A protein and the small-molecule ligand that binds it are described below.
Small molecule (SMILES): CC(C)C[C@H](NC(=O)[C@H](Cc1ccccc1)N=[N+]=[N-])C(=O)N[C@@H](C)C(=O)N[C@H](CCS(C)(=O)=O)Cc1ccc(CN)cc1

Sequence of chain 1.Z:
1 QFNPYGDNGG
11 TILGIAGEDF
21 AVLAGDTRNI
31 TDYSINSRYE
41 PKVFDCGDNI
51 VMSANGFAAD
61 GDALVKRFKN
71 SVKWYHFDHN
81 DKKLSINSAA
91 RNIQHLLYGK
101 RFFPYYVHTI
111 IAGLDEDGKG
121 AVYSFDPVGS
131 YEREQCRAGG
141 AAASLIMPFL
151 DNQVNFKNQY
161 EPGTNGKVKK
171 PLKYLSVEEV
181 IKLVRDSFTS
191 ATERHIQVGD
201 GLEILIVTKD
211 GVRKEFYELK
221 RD

Binding-site contacts:
Ligand atom C21 contacts residue VAL31 of chain 1.Y at 3.4 Å (hydrophobic).
Ligand atom C16 contacts residue THR1 of chain 1.Y at 2.8 Å.
Ligand atom C20 contacts residue VAL31 of chain 1.Y at 3.4 Å (hydrophobic).
Ligand atom C18 contacts residue LYS33 of chain 1.Y at 3.7 Å.
Ligand atom O31 contacts residue THR21 of chain 1.Y at 2.8 Å (h-bond).
Ligand atom N14 contacts residue GLY47 of chain 1.Y at 2.9 Å (h-bond).
Ligand atom C23 contacts residue VAL31 of chain 1.Y at 3.3 Å (hydrophobic).
Ligand atom N14 contacts residue THR1 of chain 1.Y at 3.7 Å.
Ligand atom C9 contacts residue THR21 of chain 1.Y at 3.6 Å.
Ligand atom C18 contacts residue MET45 of chain 1.Y at 3.7 Å (hydrophobic).
Ligand atom N22 contacts residue GLU132 of chain 1.Z at 3.6 Å (salt-bridge).
Ligand atom C10 contacts residue THR21 of chain 1.Y at 3.8 Å.
Ligand atom C12 contacts residue THR21 of chain 1.Y at 3.7 Å.
Ligand atom C13 contacts residue GLY47 of chain 1.Y at 3.8 Å.
Ligand atom C21 contacts residue GLN53 of chain 1.Y at 3.8 Å.
Ligand atom C43 contacts residue ALA22 of chain 1.Y at 3.8 Å (hydrophobic).
Ligand atom C26 contacts residue THR1 of chain 1.Y at 2.5 Å.
Ligand atom S27 contacts residue THR1 of chain 1.Y at 3.5 Å (h-bond).
Ligand atom C16 contacts residue LYS33 of chain 1.Y at 3.7 Å.
Ligand atom C25 contacts residue THR1 of chain 1.Y at 1.4 Å.
Ligand atom C57 contacts residue PRO127 of chain 1.Z at 3.7 Å (hydrophobic).
Ligand atom N8 contacts residue ASP126 of chain 1.Z at 3.4 Å (salt-bridge).
Ligand atom N22 contacts residue VAL31 of chain 1.Y at 3.3 Å.
Ligand atom N11 contacts residue THR21 of chain 1.Y at 2.9 Å (h-bond).
Ligand atom C17 contacts residue LYS33 of chain 1.Y at 3.8 Å.
Ligand atom C16 contacts residue GLY47 of chain 1.Y at 3.7 Å.
Ligand atom O30 contacts residue SER131 of chain 1.Y at 3.0 Å (h-bond).
Ligand atom C15 contacts residue THR1 of chain 1.Y at 2.4 Å.
Ligand atom N22 contacts residue GLN53 of chain 1.Y at 3.3 Å (h-bond).
Ligand atom O31 contacts residue ALA20 of chain 1.Y at 3.6 Å.
Ligand atom C32 contacts residue THR21 of chain 1.Y at 3.8 Å.
Ligand atom C43 contacts residue ALA27 of chain 1.Y at 3.3 Å (hydrophobic).
Ligand atom C24 contacts residue ALA49 of chain 1.Y at 3.6 Å (hydrophobic).
Ligand atom C26 contacts residue GLY47 of chain 1.Y at 3.4 Å.
Ligand atom C23 contacts residue ALA49 of chain 1.Y at 3.2 Å (hydrophobic).
Ligand atom N53 contacts residue PRO127 of chain 1.Z at 3.6 Å.
Ligand atom O39 contacts residue ALA49 of chain 1.Y at 3.4 Å (h-bond).
Ligand atom C12 contacts residue GLY47 of chain 1.Y at 3.6 Å.
Ligand atom C20 contacts residue ALA49 of chain 1.Y at 3.6 Å (hydrophobic).
Ligand atom O30 contacts residue THR1 of chain 1.Y at 3.0 Å.

Sequence of chain 1.Y:
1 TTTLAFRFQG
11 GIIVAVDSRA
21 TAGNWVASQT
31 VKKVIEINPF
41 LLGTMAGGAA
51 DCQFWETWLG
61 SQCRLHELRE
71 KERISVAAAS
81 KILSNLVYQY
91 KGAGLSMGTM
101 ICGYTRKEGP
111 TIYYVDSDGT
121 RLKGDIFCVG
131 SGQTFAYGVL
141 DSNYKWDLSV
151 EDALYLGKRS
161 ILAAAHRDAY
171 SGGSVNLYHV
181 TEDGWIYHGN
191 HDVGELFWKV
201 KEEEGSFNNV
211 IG